A small-molecule ligand and the protein it binds are described below.
Small molecule (SMILES): Nc1nc2c(ncn2[C@@H]2O[C@H](CO[P](=O)(O)O[P](=O)(O)NP(=O)(O)O)[C@@H](O)[C@H]2O)c(=O)[nH]1

Binding-site contacts:
Ligand atom O6 contacts residue LYS136 of chain 1.A at 3.3 Å (salt-bridge).
Ligand atom PB contacts residue MG1 of chain 1.C at 3.4 Å.
Ligand atom O3G contacts residue LYS30 of chain 1.A at 2.6 Å (salt-bridge).
Ligand atom O1A contacts residue GLY29 of chain 1.A at 3.4 Å.
Ligand atom O5' contacts residue THR32 of chain 1.A at 3.6 Å (h-bond).
Ligand atom PB contacts residue LYS30 of chain 1.A at 3.5 Å.
Ligand atom C2 contacts residue ASP138 of chain 1.A at 3.6 Å.
Ligand atom O2B contacts residue THR31 of chain 1.A at 3.0 Å (h-bond).
Ligand atom O1G contacts residue MG1 of chain 1.C at 2.0 Å.
Ligand atom O2B contacts residue MG1 of chain 1.C at 2.0 Å.
Ligand atom N3B contacts residue MG1 of chain 1.C at 3.6 Å.
Ligand atom C2 contacts residue LEU171 of chain 1.A at 3.5 Å (hydrophobic).
Ligand atom C6 contacts residue ASP138 of chain 1.A at 3.6 Å.
Ligand atom O1A contacts residue THR31 of chain 1.A at 3.5 Å (h-bond).
Ligand atom O6 contacts residue ASN169 of chain 1.A at 3.3 Å.
Ligand atom N3B contacts residue ASN27 of chain 1.A at 3.1 Å (h-bond).
Ligand atom O3A contacts residue GLY29 of chain 1.A at 3.1 Å (h-bond).
Ligand atom O1A contacts residue THR32 of chain 1.A at 2.6 Å (h-bond).
Ligand atom N2 contacts residue ASP138 of chain 1.A at 3.0 Å (salt-bridge).
Ligand atom C8 contacts residue THR32 of chain 1.A at 3.6 Å.
Ligand atom O2A contacts residue ILE47 of chain 1.A at 3.6 Å.
Ligand atom O1B contacts residue LYS30 of chain 1.A at 2.7 Å (salt-bridge).
Ligand atom O1G contacts residue THR50 of chain 1.A at 3.0 Å (h-bond).
Ligand atom PG contacts residue MG1 of chain 1.C at 3.2 Å.
Ligand atom C4' contacts residue ASN27 of chain 1.A at 3.3 Å.
Ligand atom O4' contacts residue LYS136 of chain 1.A at 3.1 Å (salt-bridge).
Ligand atom O6 contacts residue GLY170 of chain 1.A at 2.8 Å (h-bond).
Ligand atom O6 contacts residue ASN135 of chain 1.A at 3.3 Å (h-bond).
Ligand atom O3G contacts residue GLY72 of chain 1.A at 2.7 Å (h-bond).
Ligand atom O2' contacts residue LEU171 of chain 1.A at 3.3 Å.
Ligand atom N7 contacts residue ASN135 of chain 1.A at 3.1 Å (h-bond).
Ligand atom PB contacts residue GLY29 of chain 1.A at 3.6 Å.
Ligand atom O1B contacts residue SER28 of chain 1.A at 3.3 Å (h-bond).
Ligand atom O2B contacts residue LYS30 of chain 1.A at 3.6 Å.
Ligand atom C5' contacts residue ASN27 of chain 1.A at 3.1 Å.
Ligand atom O1B contacts residue GLY29 of chain 1.A at 2.9 Å (h-bond).
Ligand atom O3G contacts residue ASP26 of chain 1.A at 3.5 Å.
Ligand atom N1 contacts residue ASP138 of chain 1.A at 2.8 Å (salt-bridge).
Ligand atom C5 contacts residue ASN135 of chain 1.A at 3.6 Å.
Ligand atom N1 contacts residue LYS136 of chain 1.A at 3.6 Å.

Sequence of chain 1.A:
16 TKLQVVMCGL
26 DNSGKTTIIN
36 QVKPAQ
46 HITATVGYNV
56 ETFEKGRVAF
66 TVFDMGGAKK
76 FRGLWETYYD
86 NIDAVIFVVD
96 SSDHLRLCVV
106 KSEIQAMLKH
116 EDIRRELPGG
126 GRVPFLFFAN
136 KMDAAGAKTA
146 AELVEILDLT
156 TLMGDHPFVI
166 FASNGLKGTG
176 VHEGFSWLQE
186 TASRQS